Binding-site contacts:
Ligand atom C8 contacts residue CYS133 of chain 4.A at 1.9 Å (hydrophobic).
Ligand atom C3 contacts residue CYS136 of chain 1.A at 2.6 Å (hydrophobic).
Ligand atom C6 contacts residue GLN252 of chain 1.A at 3.8 Å.
Ligand atom C7 contacts residue CYS136 of chain 1.A at 1.8 Å (hydrophobic).
Ligand atom C5 contacts residue PHE250 of chain 1.A at 4.2 Å (hydrophobic).
Ligand atom C9 contacts residue PHE135 of chain 1.A at 3.6 Å (hydrophobic).
Ligand atom O1 contacts residue PHE250 of chain 1.A at 3.5 Å.
Ligand atom N1 contacts residue PHE135 of chain 1.A at 3.7 Å.
Ligand atom C1 contacts residue PHE135 of chain 1.A at 3.6 Å (hydrophobic).
Ligand atom C9 contacts residue CYS133 of chain 4.A at 4.0 Å (hydrophobic).
Ligand atom N contacts residue CYS133 of chain 4.A at 3.7 Å.
Ligand atom C3 contacts residue CYS133 of chain 4.A at 3.7 Å (hydrophobic).
Ligand atom C contacts residue PHE135 of chain 1.A at 4.1 Å (hydrophobic).
Ligand atom C contacts residue TYR38 of chain 4.A at 4.2 Å (hydrophobic).
Ligand atom C2 contacts residue CYS136 of chain 1.A at 3.6 Å (hydrophobic).
Ligand atom O contacts residue TYR38 of chain 4.A at 3.5 Å.
Ligand atom C8 contacts residue SER129 of chain 4.A at 3.5 Å.
Ligand atom C2 contacts residue CYS133 of chain 4.A at 2.9 Å (hydrophobic).
Ligand atom C6 contacts residue PHE250 of chain 1.A at 3.0 Å (hydrophobic).
Ligand atom N contacts residue CYS136 of chain 1.A at 3.0 Å (h-bond).
Ligand atom C8 contacts residue CYS136 of chain 1.A at 3.4 Å (hydrophobic).
Ligand atom N contacts residue PHE135 of chain 1.A at 3.6 Å.
Ligand atom C4 contacts residue CYS136 of chain 1.A at 3.8 Å (hydrophobic).
Ligand atom C4 contacts residue PHE250 of chain 1.A at 4.2 Å (hydrophobic).
Ligand atom C7 contacts residue TYR132 of chain 1.A at 3.9 Å (hydrophobic).
Ligand atom C9 contacts residue LEU130 of chain 4.A at 4.0 Å (hydrophobic).
Ligand atom C7 contacts residue GLN252 of chain 1.A at 4.3 Å.
Ligand atom C7 contacts residue CYS133 of chain 4.A at 3.4 Å (hydrophobic).
Ligand atom C8 contacts residue PHE135 of chain 1.A at 4.0 Å (hydrophobic).
Ligand atom C3 contacts residue PHE135 of chain 1.A at 4.5 Å (hydrophobic).
Ligand atom C1 contacts residue CYS133 of chain 4.A at 3.8 Å (hydrophobic).
Ligand atom C2 contacts residue PHE135 of chain 1.A at 4.0 Å (hydrophobic).
Ligand atom C8 contacts residue TYR132 of chain 1.A at 3.9 Å (hydrophobic).
Ligand atom N1 contacts residue CYS136 of chain 1.A at 4.3 Å.

Sequence of chain 1.A:
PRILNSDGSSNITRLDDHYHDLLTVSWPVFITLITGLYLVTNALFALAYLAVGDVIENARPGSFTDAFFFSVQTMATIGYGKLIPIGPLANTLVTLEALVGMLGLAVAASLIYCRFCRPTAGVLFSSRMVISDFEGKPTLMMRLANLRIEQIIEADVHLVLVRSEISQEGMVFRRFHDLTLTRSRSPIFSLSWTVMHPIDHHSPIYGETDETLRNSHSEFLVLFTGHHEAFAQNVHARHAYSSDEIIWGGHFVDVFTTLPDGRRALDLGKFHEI

The protein below binds the small molecule below.
Small molecule (SMILES): Cc1c(C)n2c(C)c(C)c(=O)n2c1=O

Sequence of chain 4.A:
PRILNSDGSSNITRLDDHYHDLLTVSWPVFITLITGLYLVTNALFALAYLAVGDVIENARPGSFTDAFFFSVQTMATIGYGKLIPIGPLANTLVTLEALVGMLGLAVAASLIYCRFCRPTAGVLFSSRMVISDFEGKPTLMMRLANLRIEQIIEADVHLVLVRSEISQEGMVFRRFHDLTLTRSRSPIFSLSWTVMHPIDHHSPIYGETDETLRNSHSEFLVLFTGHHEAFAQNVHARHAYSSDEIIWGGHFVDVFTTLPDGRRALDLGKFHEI